The protein below binds the small molecule below.
Small molecule (SMILES): CC(=O)N[C@H]1[C@H](O[C@H]2[C@H](O)[C@@H](NC(C)=O)CO[C@@H]2CO)O[C@H](CO)[C@@H](O)[C@@H]1O

Binding-site contacts:
Ligand atom N2 contacts residue THR156 of chain 45.E at 3.6 Å (h-bond).
Ligand atom C7 contacts residue THR156 of chain 45.E at 3.9 Å.
Ligand atom C8 contacts residue THR156 of chain 45.E at 4.0 Å.
Ligand atom C1 contacts residue ASN154 of chain 45.E at 3.4 Å.
Ligand atom C6 contacts residue MET151 of chain 45.E at 4.5 Å (hydrophobic).
Ligand atom N2 contacts residue ASN154 of chain 45.E at 3.8 Å.
Ligand atom O7 contacts residue ASN154 of chain 45.E at 2.6 Å (h-bond).
Ligand atom C7 contacts residue ASN154 of chain 45.E at 3.3 Å.
Ligand atom C2 contacts residue ASN154 of chain 45.E at 3.5 Å.
Ligand atom C1 contacts residue THR156 of chain 45.E at 3.6 Å.
Ligand atom C8 contacts residue ASN154 of chain 45.E at 3.6 Å.
Ligand atom C2 contacts residue THR156 of chain 45.E at 4.2 Å.
Ligand atom O6 contacts residue MET151 of chain 45.E at 3.4 Å.
Ligand atom O5 contacts residue ASN154 of chain 45.E at 4.0 Å.

Sequence of chain 45.E:
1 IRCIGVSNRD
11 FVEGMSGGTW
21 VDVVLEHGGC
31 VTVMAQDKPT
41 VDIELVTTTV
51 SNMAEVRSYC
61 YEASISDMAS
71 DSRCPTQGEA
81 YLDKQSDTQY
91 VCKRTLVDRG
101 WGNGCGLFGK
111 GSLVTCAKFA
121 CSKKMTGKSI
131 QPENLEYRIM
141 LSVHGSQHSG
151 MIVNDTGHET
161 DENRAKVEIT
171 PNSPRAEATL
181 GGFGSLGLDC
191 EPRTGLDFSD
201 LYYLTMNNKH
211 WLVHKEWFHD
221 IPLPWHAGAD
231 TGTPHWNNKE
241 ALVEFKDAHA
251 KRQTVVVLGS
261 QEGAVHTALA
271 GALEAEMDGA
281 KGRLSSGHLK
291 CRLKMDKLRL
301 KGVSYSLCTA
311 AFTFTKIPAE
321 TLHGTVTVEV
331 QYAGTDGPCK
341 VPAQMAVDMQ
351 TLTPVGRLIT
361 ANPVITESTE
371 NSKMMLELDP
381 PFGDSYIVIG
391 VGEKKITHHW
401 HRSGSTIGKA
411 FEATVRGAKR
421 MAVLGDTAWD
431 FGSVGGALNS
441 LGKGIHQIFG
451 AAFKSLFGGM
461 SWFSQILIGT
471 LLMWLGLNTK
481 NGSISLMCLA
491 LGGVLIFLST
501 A